Binding-site contacts:
Ligand atom CM2 contacts residue ILE95 of chain 10.A at 4.0 Å (hydrophobic).
Ligand atom C1B contacts residue ILE95 of chain 10.A at 3.6 Å (hydrophobic).
Ligand atom C3B contacts residue ILE184 of chain 10.A at 3.5 Å (hydrophobic).
Ligand atom F2 contacts residue VAL171 of chain 10.A at 3.9 Å.
Ligand atom C1C contacts residue TYR193 of chain 10.A at 3.9 Å (hydrophobic).
Ligand atom N3A contacts residue ILE184 of chain 10.A at 3.9 Å.
Ligand atom C5B contacts residue ILE119 of chain 10.A at 3.9 Å (hydrophobic).
Ligand atom C2B contacts residue ILE95 of chain 10.A at 3.8 Å (hydrophobic).
Ligand atom F1 contacts residue VAL171 of chain 10.A at 3.8 Å.
Ligand atom CM2 contacts residue PHE147 of chain 10.A at 3.8 Å (hydrophobic).
Ligand atom O1A contacts residue LEU220 of chain 10.A at 3.4 Å.
Ligand atom O1B contacts residue ILE119 of chain 10.A at 3.9 Å.
Ligand atom F1 contacts residue MET182 of chain 10.A at 3.2 Å.
Ligand atom O1 contacts residue PHE115 of chain 10.A at 3.4 Å.
Ligand atom F2 contacts residue ALA169 of chain 10.A at 3.6 Å.
Ligand atom F3 contacts residue ALA169 of chain 10.A at 3.7 Å.
Ligand atom C3A contacts residue LEU220 of chain 10.A at 4.0 Å (hydrophobic).
Ligand atom CM6 contacts residue ILE119 of chain 10.A at 4.0 Å (hydrophobic).
Ligand atom N1A contacts residue ILE119 of chain 10.A at 3.8 Å.
Ligand atom CM6 contacts residue TRP93 of chain 10.A at 3.7 Å (hydrophobic).
Ligand atom C4 contacts residue TYR193 of chain 10.A at 3.9 Å (hydrophobic).
Ligand atom C6B contacts residue ILE95 of chain 10.A at 4.0 Å (hydrophobic).
Ligand atom F2 contacts residue ALA145 of chain 10.A at 2.8 Å.
Ligand atom C6B contacts residue ILE119 of chain 10.A at 3.8 Å (hydrophobic).
Ligand atom C2B contacts residue ILE184 of chain 10.A at 3.8 Å (hydrophobic).
Ligand atom N3A contacts residue PHE147 of chain 10.A at 3.9 Å.
Ligand atom CM6 contacts residue ILE95 of chain 10.A at 3.9 Å (hydrophobic).
Ligand atom N2 contacts residue PHE115 of chain 10.A at 3.7 Å.
Ligand atom F2 contacts residue PHE147 of chain 10.A at 3.8 Å.
Ligand atom CM2 contacts residue ILE217 of chain 10.A at 3.4 Å (hydrophobic).
Ligand atom CM2 contacts residue ILE184 of chain 10.A at 3.8 Å (hydrophobic).
Ligand atom N1A contacts residue LEU220 of chain 10.A at 3.3 Å.
Ligand atom C5 contacts residue TYR193 of chain 10.A at 4.0 Å (hydrophobic).
Ligand atom C4 contacts residue ILE217 of chain 10.A at 4.0 Å (hydrophobic).
Ligand atom F3 contacts residue PHE147 of chain 10.A at 3.5 Å.
Ligand atom O1 contacts residue THR97 of chain 10.A at 3.8 Å.
Ligand atom N2 contacts residue THR97 of chain 10.A at 3.8 Å.
Ligand atom F3 contacts residue VAL24 of chain 10.C at 3.3 Å.
Ligand atom O1A contacts residue ILE121 of chain 10.A at 3.8 Å.
Ligand atom C2A contacts residue LEU220 of chain 10.A at 3.8 Å (hydrophobic).

A small-molecule ligand and the protein it binds are described below.
Small molecule (SMILES): Cc1cc(CCCOc2c(C)cc(-c3noc(C(F)(F)F)n3)cc2C)on1

Sequence of chain 10.C:
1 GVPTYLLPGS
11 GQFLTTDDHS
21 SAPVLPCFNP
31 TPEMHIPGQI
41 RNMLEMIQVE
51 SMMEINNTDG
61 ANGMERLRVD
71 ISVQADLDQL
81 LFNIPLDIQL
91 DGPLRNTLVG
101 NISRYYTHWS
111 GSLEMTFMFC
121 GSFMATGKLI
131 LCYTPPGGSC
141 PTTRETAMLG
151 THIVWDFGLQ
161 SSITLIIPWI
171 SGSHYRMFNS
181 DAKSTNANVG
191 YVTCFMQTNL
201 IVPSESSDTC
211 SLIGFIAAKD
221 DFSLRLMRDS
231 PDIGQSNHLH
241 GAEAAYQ

Sequence of chain 6.C:
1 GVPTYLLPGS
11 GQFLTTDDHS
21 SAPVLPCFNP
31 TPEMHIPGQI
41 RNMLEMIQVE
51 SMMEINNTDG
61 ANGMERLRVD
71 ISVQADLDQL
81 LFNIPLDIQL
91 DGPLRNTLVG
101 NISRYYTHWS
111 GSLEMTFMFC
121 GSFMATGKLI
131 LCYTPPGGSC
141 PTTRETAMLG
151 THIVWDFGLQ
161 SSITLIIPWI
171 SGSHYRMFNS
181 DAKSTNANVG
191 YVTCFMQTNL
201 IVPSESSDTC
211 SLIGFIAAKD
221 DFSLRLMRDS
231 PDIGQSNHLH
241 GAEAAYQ

Sequence of chain 10.A:
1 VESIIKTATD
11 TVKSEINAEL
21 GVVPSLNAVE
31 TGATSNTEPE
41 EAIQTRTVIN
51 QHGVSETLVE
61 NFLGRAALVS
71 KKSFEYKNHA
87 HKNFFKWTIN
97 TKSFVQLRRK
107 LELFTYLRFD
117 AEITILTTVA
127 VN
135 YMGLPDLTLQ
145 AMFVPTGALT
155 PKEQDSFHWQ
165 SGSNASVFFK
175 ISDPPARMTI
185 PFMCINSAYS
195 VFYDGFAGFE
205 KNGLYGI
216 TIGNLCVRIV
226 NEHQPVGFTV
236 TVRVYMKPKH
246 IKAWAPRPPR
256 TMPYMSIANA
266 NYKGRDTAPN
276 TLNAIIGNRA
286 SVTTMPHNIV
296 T